A small-molecule ligand and the protein it binds are described below.
Small molecule (SMILES): CC(=O)N[C@@H]1[C@@H](O)[C@H](O)[C@@H](CO)O[C@H]1O

Sequence of chain 1.A:
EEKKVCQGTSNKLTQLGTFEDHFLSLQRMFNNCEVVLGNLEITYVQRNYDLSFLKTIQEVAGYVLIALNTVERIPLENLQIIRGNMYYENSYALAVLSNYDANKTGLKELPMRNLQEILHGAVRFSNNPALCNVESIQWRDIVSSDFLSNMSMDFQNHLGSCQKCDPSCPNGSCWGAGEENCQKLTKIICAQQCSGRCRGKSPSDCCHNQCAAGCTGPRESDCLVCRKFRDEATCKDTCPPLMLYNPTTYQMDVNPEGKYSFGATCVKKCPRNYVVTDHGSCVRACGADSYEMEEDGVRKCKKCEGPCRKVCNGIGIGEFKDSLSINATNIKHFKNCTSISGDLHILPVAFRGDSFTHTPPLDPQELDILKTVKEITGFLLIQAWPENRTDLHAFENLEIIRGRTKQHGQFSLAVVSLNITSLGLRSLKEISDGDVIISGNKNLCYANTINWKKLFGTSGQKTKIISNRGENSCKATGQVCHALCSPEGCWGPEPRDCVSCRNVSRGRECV

Binding-site contacts:
Ligand atom C1 contacts residue ASN32 of chain 1.A at 1.4 Å.
Ligand atom O7 contacts residue ASN33 of chain 1.A at 3.0 Å (h-bond).
Ligand atom C7 contacts residue ASN32 of chain 1.A at 3.2 Å.
Ligand atom C3 contacts residue ASN32 of chain 1.A at 3.8 Å.
Ligand atom N2 contacts residue ASN33 of chain 1.A at 4.5 Å.
Ligand atom C5 contacts residue ASN32 of chain 1.A at 3.7 Å.
Ligand atom C7 contacts residue ASN33 of chain 1.A at 3.8 Å.
Ligand atom C4 contacts residue ASN32 of chain 1.A at 4.2 Å.
Ligand atom N2 contacts residue ASN32 of chain 1.A at 2.8 Å (h-bond).
Ligand atom O5 contacts residue ASN32 of chain 1.A at 2.4 Å (h-bond).
Ligand atom C6 contacts residue GLN28 of chain 1.A at 4.2 Å.
Ligand atom O7 contacts residue ASN32 of chain 1.A at 3.0 Å (h-bond).
Ligand atom O5 contacts residue GLN28 of chain 1.A at 3.8 Å.
Ligand atom C2 contacts residue ASN32 of chain 1.A at 2.5 Å.